Sequence of chain 1.Z:
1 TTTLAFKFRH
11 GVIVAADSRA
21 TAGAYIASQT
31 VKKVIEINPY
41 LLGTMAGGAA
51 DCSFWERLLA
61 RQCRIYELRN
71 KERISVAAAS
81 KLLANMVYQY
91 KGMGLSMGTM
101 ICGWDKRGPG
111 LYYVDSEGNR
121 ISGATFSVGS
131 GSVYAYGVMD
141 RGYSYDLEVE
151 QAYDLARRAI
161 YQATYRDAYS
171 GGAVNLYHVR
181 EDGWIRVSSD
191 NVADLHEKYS

A small-molecule ligand and the protein it binds are described below.
Small molecule (SMILES): CC(C)C[C@@H](C=O)NC(=O)[C@H](CC(C)C)NC(=O)[C@H](CC(C)C)NC(=O)OCc1ccccc1

Sequence of chain 1.AA:
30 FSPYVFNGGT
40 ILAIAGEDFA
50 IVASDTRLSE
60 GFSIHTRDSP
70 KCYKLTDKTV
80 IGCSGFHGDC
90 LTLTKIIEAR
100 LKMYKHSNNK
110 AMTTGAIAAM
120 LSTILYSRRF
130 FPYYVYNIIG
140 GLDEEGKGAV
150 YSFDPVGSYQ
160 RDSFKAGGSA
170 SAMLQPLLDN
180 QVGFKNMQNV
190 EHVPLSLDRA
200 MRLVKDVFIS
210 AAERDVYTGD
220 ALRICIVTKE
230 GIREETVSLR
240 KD

Binding-site contacts:
Ligand atom O33 contacts residue THR1 of chain 1.Z at 2.9 Å (h-bond).
Ligand atom C30 contacts residue ASP153 of chain 1.AA at 3.8 Å.
Ligand atom C18 contacts residue GLY47 of chain 1.Z at 3.3 Å.
Ligand atom C22 contacts residue THR1 of chain 1.Z at 3.0 Å.
Ligand atom C3 contacts residue SER157 of chain 1.AA at 3.8 Å.
Ligand atom O34 contacts residue THR21 of chain 1.Z at 3.1 Å (h-bond).
Ligand atom O32 contacts residue THR21 of chain 1.Z at 3.0 Å (h-bond).
Ligand atom N13 contacts residue THR21 of chain 1.Z at 2.5 Å (h-bond).
Ligand atom C14 contacts residue THR21 of chain 1.Z at 3.6 Å.
Ligand atom C7 contacts residue ALA49 of chain 1.Z at 3.7 Å (hydrophobic).
Ligand atom O32 contacts residue ALA22 of chain 1.Z at 3.5 Å (h-bond).
Ligand atom C33 contacts residue PRO154 of chain 1.AA at 3.8 Å (hydrophobic).
Ligand atom C2 contacts residue TYR158 of chain 1.AA at 3.6 Å (hydrophobic).
Ligand atom C19 contacts residue ALA49 of chain 1.Z at 3.7 Å (hydrophobic).
Ligand atom N10 contacts residue ALA49 of chain 1.Z at 3.2 Å.
Ligand atom O33 contacts residue ALA46 of chain 1.Z at 3.7 Å.
Ligand atom C22 contacts residue GLY47 of chain 1.Z at 3.1 Å.
Ligand atom C15 contacts residue GLY47 of chain 1.Z at 3.7 Å.
Ligand atom C19 contacts residue GLY47 of chain 1.Z at 3.7 Å.
Ligand atom C7 contacts residue SER157 of chain 1.AA at 3.4 Å.
Ligand atom C5 contacts residue SER28 of chain 1.Z at 3.8 Å.
Ligand atom C17 contacts residue GLY47 of chain 1.Z at 3.2 Å.
Ligand atom C11 contacts residue ALA49 of chain 1.Z at 3.8 Å (hydrophobic).
Ligand atom N16 contacts residue GLY47 of chain 1.Z at 2.7 Å (h-bond).
Ligand atom C1 contacts residue TYR158 of chain 1.AA at 3.0 Å (hydrophobic).
Ligand atom O33 contacts residue GLY47 of chain 1.Z at 2.7 Å (h-bond).
Ligand atom C18 contacts residue THR1 of chain 1.Z at 3.0 Å.
Ligand atom C2 contacts residue SER157 of chain 1.AA at 3.4 Å.
Ligand atom C17 contacts residue THR1 of chain 1.Z at 3.1 Å.
Ligand atom C5 contacts residue GLN159 of chain 1.AA at 2.9 Å.
Ligand atom C6 contacts residue TYR158 of chain 1.AA at 3.5 Å (hydrophobic).
Ligand atom C12 contacts residue THR21 of chain 1.Z at 3.1 Å.
Ligand atom C6 contacts residue GLN159 of chain 1.AA at 2.7 Å.
Ligand atom C25 contacts residue THR21 of chain 1.Z at 3.4 Å.
Ligand atom C1 contacts residue GLN159 of chain 1.AA at 3.7 Å.
Ligand atom C24 contacts residue THR21 of chain 1.Z at 3.8 Å.
Ligand atom C5 contacts residue VAL31 of chain 1.Z at 3.6 Å (hydrophobic).
Ligand atom C4 contacts residue VAL31 of chain 1.Z at 3.6 Å (hydrophobic).
Ligand atom C27 contacts residue THR21 of chain 1.Z at 3.2 Å.
Ligand atom C21 contacts residue ALA49 of chain 1.Z at 3.7 Å (hydrophobic).